Sequence of chain 7.NA:
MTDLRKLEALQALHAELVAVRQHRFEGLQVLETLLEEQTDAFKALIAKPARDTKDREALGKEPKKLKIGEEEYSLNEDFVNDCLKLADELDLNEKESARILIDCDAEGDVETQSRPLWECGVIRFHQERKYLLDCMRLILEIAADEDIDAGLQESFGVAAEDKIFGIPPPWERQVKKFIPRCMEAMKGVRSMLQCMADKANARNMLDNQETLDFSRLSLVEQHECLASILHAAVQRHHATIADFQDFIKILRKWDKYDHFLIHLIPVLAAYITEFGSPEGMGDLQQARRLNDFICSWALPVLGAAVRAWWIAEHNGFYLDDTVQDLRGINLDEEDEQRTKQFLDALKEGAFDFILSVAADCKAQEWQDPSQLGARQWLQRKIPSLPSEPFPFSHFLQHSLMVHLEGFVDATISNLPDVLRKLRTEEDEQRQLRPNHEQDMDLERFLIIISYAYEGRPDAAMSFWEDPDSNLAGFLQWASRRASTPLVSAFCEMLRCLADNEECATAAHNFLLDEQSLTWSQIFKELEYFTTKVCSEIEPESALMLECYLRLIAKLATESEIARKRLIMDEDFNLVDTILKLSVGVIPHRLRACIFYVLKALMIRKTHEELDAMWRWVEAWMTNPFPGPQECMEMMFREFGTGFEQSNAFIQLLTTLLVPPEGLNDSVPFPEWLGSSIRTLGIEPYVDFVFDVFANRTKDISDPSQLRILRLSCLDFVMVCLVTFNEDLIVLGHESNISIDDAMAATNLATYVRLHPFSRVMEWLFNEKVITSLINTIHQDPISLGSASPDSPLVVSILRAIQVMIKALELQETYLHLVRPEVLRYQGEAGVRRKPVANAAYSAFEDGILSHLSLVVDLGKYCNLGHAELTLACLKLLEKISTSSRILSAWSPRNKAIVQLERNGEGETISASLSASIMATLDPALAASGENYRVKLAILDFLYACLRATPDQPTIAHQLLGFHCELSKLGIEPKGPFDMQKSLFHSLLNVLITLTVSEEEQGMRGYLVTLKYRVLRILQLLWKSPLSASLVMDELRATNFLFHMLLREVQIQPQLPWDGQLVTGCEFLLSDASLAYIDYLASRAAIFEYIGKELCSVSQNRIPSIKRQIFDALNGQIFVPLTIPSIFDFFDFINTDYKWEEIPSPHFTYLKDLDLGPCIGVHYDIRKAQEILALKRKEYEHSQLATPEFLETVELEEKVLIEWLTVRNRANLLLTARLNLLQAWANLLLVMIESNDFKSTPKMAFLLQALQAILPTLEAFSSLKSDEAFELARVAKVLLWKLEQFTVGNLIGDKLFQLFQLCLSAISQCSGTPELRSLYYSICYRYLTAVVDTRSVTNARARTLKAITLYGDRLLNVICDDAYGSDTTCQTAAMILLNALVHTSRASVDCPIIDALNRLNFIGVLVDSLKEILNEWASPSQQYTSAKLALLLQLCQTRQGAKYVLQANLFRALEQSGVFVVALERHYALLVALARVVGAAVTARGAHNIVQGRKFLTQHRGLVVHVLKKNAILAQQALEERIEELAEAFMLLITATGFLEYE

A small-molecule ligand and the protein it binds are described below.
Small molecule (SMILES): N[C@@H](Cc1ccccc1)C(=O)NCC=O

Binding-site contacts:
Ligand atom CG contacts residue ASN492 of chain 7.NA at 4.3 Å.
Ligand atom CB contacts residue PHE496 of chain 7.NA at 3.9 Å (hydrophobic).
Ligand atom CE2 contacts residue ARG442 of chain 7.NA at 3.6 Å.
Ligand atom N contacts residue SER491 of chain 7.NA at 4.1 Å.
Ligand atom CE2 contacts residue PRO438 of chain 7.NA at 3.7 Å (hydrophobic).
Ligand atom N contacts residue ARG442 of chain 7.NA at 4.2 Å.
Ligand atom CG contacts residue PHE496 of chain 7.NA at 4.0 Å (hydrophobic).
Ligand atom CD1 contacts residue ASN492 of chain 7.NA at 3.9 Å.
Ligand atom C contacts residue ARG442 of chain 7.NA at 4.4 Å.
Ligand atom CZ contacts residue PRO438 of chain 7.NA at 3.4 Å (hydrophobic).
Ligand atom CZ contacts residue PHE496 of chain 7.NA at 3.9 Å (hydrophobic).
Ligand atom CE1 contacts residue ILE434 of chain 7.NA at 3.9 Å (hydrophobic).
Ligand atom CE1 contacts residue PRO438 of chain 7.NA at 3.8 Å (hydrophobic).
Ligand atom C contacts residue ASN492 of chain 7.NA at 4.0 Å.
Ligand atom CD1 contacts residue PHE496 of chain 7.NA at 3.7 Å (hydrophobic).
Ligand atom CB contacts residue ASN492 of chain 7.NA at 3.8 Å.
Ligand atom O contacts residue PRO438 of chain 7.NA at 4.0 Å.
Ligand atom CD1 contacts residue ILE434 of chain 7.NA at 4.1 Å (hydrophobic).
Ligand atom CD2 contacts residue ARG442 of chain 7.NA at 3.5 Å.
Ligand atom O contacts residue ARG442 of chain 7.NA at 4.3 Å.
Ligand atom CA contacts residue ASN492 of chain 7.NA at 3.3 Å.
Ligand atom CD2 contacts residue PRO438 of chain 7.NA at 4.4 Å (hydrophobic).
Ligand atom CG contacts residue GLY495 of chain 7.NA at 4.4 Å.
Ligand atom CE1 contacts residue PHE496 of chain 7.NA at 3.6 Å (hydrophobic).
Ligand atom O contacts residue ASN492 of chain 7.NA at 4.2 Å.
Ligand atom N contacts residue ASN492 of chain 7.NA at 3.3 Å (h-bond).
Ligand atom CD1 contacts residue PRO438 of chain 7.NA at 4.4 Å (hydrophobic).
Ligand atom CB contacts residue GLY495 of chain 7.NA at 3.9 Å.
Ligand atom CA contacts residue ARG442 of chain 7.NA at 3.6 Å.